This protein binds this small molecule.
Small molecule (SMILES): CC(=O)N[C@H]1[C@H](O[C@H]2[C@H](O)[C@@H](NC(C)=O)CO[C@@H]2CO)O[C@H](CO)[C@@H](O[C@@H]2O[C@H](CO)[C@@H](O)[C@H](O)[C@@H]2O)[C@@H]1O

Sequence of chain 1.D:
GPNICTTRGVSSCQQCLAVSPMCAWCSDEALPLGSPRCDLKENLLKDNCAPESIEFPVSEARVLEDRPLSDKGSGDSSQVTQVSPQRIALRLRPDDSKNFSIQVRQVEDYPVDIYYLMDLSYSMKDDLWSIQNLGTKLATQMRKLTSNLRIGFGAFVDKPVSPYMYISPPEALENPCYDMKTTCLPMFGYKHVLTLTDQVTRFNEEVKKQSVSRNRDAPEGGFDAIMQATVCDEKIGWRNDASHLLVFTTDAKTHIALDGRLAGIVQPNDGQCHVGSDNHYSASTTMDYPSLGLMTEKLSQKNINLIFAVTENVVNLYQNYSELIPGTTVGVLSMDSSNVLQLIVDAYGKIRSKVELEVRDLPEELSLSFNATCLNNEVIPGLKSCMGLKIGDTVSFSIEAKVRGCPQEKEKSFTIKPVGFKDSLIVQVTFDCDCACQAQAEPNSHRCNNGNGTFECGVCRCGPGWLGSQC

Binding-site contacts:
Ligand atom O7 contacts residue MET285 of chain 1.C at 3.5 Å (h-bond).
Ligand atom O7 contacts residue TRP262 of chain 1.C at 4.2 Å.
Ligand atom O7 contacts residue LEU317 of chain 1.D at 4.3 Å.
Ligand atom C8 contacts residue TRP262 of chain 1.C at 4.2 Å (hydrophobic).
Ligand atom C3 contacts residue ASN320 of chain 1.D at 3.9 Å.
Ligand atom O6 contacts residue ARG281 of chain 1.C at 4.0 Å.
Ligand atom C8 contacts residue LEU317 of chain 1.D at 3.6 Å (hydrophobic).
Ligand atom O5 contacts residue ASN320 of chain 1.D at 2.3 Å (h-bond).
Ligand atom C6 contacts residue ARG281 of chain 1.C at 3.6 Å.
Ligand atom N2 contacts residue ASN320 of chain 1.D at 3.1 Å (h-bond).
Ligand atom O7 contacts residue ASN320 of chain 1.D at 3.0 Å (h-bond).
Ligand atom C4 contacts residue ASN320 of chain 1.D at 4.2 Å.
Ligand atom C7 contacts residue ASN320 of chain 1.D at 3.3 Å.
Ligand atom C1 contacts residue ASN320 of chain 1.D at 1.4 Å.
Ligand atom N2 contacts residue ASN316 of chain 1.D at 4.2 Å.
Ligand atom C8 contacts residue ASN316 of chain 1.D at 3.9 Å.
Ligand atom C5 contacts residue ASN320 of chain 1.D at 3.6 Å.
Ligand atom C7 contacts residue ASN316 of chain 1.D at 4.3 Å.
Ligand atom C1 contacts residue ASN316 of chain 1.D at 4.3 Å.
Ligand atom C2 contacts residue ASN320 of chain 1.D at 2.5 Å.
Ligand atom C7 contacts residue LEU317 of chain 1.D at 4.2 Å (hydrophobic).

Sequence of chain 1.C:
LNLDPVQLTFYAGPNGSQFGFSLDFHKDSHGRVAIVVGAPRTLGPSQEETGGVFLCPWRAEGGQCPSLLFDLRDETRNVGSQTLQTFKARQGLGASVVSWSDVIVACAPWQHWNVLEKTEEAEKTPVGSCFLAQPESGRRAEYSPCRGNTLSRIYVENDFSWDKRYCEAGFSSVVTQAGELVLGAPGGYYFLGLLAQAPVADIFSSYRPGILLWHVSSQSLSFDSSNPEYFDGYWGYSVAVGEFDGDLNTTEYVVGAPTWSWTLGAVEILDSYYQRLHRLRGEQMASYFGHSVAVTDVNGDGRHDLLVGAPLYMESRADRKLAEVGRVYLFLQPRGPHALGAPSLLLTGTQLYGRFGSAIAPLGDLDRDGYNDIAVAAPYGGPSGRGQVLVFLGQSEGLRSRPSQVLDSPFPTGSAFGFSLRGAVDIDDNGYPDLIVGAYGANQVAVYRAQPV